This small molecule binds to this protein.
Small molecule (SMILES): OC[C@H]1O[C@@H](O)[C@H](O)[C@@H](O)[C@@H]1O

Sequence of chain 1.A:
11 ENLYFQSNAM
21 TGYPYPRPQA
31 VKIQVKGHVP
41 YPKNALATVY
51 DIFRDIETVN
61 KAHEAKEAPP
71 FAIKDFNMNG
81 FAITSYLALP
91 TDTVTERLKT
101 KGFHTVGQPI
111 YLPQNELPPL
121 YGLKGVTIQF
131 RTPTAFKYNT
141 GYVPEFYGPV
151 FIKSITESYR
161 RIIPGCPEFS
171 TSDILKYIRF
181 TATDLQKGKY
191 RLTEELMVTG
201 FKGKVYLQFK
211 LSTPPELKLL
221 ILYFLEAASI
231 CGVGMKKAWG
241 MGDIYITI

Binding-site contacts:
Ligand atom C1 contacts residue TYR206 of chain 1.A at 4.5 Å (hydrophobic).
Ligand atom O6 contacts residue THR127 of chain 1.A at 3.1 Å (h-bond).
Ligand atom C6 contacts residue THR127 of chain 1.A at 3.0 Å.
Ligand atom C6 contacts residue LYS204 of chain 1.A at 4.3 Å.
Ligand atom O6 contacts residue LYS204 of chain 1.A at 3.3 Å (salt-bridge).
Ligand atom C4 contacts residue TYR206 of chain 1.A at 3.8 Å (hydrophobic).
Ligand atom O5 contacts residue LYS204 of chain 1.A at 3.4 Å (salt-bridge).
Ligand atom C5 contacts residue TYR206 of chain 1.A at 4.4 Å (hydrophobic).
Ligand atom O5 contacts residue TYR206 of chain 1.A at 4.0 Å.
Ligand atom C5 contacts residue THR127 of chain 1.A at 4.2 Å.
Ligand atom C2 contacts residue TYR206 of chain 1.A at 4.0 Å (hydrophobic).
Ligand atom O5 contacts residue THR127 of chain 1.A at 4.3 Å.
Ligand atom O1 contacts residue TYR206 of chain 1.A at 4.2 Å.
Ligand atom O1 contacts residue LYS204 of chain 1.A at 4.1 Å.
Ligand atom C6 contacts residue TYR206 of chain 1.A at 4.5 Å (hydrophobic).
Ligand atom C5 contacts residue LYS204 of chain 1.A at 4.3 Å.
Ligand atom C3 contacts residue TYR206 of chain 1.A at 4.2 Å (hydrophobic).
Ligand atom O3 contacts residue TYR206 of chain 1.A at 3.6 Å.
Ligand atom C1 contacts residue LYS204 of chain 1.A at 4.3 Å.